This small molecule binds to this protein.
Small molecule (SMILES): CC(=O)N[C@@H]1[C@@H](O)[C@H](O)[C@@H](CO)O[C@H]1O

Sequence of chain 1.D:
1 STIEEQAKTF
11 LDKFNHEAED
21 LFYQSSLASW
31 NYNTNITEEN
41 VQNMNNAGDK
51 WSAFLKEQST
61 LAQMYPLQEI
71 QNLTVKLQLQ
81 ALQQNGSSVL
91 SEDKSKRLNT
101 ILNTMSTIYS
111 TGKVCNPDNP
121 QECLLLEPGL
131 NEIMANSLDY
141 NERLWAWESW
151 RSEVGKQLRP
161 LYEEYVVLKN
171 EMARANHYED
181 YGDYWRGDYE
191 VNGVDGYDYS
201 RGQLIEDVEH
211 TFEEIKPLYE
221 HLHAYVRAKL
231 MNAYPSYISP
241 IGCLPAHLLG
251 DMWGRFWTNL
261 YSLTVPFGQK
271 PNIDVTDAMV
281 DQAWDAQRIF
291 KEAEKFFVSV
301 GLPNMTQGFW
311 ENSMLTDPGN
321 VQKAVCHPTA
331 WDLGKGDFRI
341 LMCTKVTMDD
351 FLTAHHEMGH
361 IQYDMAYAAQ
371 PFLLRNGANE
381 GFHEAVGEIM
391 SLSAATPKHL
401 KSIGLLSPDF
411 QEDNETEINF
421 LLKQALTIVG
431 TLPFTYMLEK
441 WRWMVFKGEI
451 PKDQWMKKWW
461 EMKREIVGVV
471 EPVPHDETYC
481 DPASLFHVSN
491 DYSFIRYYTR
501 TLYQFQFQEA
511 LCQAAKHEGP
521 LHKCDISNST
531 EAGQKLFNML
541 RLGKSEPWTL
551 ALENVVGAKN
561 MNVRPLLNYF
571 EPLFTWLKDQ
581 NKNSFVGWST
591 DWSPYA

Binding-site contacts:
Ligand atom C3 contacts residue ASN72 of chain 1.D at 3.8 Å.
Ligand atom O6 contacts residue LYS8 of chain 1.D at 4.1 Å.
Ligand atom O5 contacts residue LYS8 of chain 1.D at 4.0 Å.
Ligand atom N2 contacts residue ASN72 of chain 1.D at 2.9 Å (h-bond).
Ligand atom C1 contacts residue ASN72 of chain 1.D at 1.4 Å.
Ligand atom C5 contacts residue VAL75 of chain 1.D at 4.1 Å (hydrophobic).
Ligand atom C5 contacts residue LYS8 of chain 1.D at 4.5 Å.
Ligand atom O7 contacts residue ASN72 of chain 1.D at 3.2 Å (h-bond).
Ligand atom C5 contacts residue ASN72 of chain 1.D at 3.7 Å.
Ligand atom O6 contacts residue GLN78 of chain 1.D at 4.4 Å.
Ligand atom C2 contacts residue ASN72 of chain 1.D at 2.5 Å.
Ligand atom O5 contacts residue ASN72 of chain 1.D at 2.4 Å (h-bond).
Ligand atom O6 contacts residue VAL75 of chain 1.D at 3.4 Å.
Ligand atom C7 contacts residue ASN72 of chain 1.D at 3.2 Å.
Ligand atom O5 contacts residue VAL75 of chain 1.D at 4.3 Å.
Ligand atom C6 contacts residue LYS8 of chain 1.D at 3.7 Å.
Ligand atom C4 contacts residue ASN72 of chain 1.D at 4.2 Å.
Ligand atom C8 contacts residue ASN72 of chain 1.D at 4.4 Å.
Ligand atom C6 contacts residue VAL75 of chain 1.D at 3.7 Å (hydrophobic).